This protein binds this small molecule.
Small molecule (SMILES): OC[C@H]1O[C@H](O)[C@@H](O)[C@@H](O)[C@@H]1O

Sequence of chain 1.B:
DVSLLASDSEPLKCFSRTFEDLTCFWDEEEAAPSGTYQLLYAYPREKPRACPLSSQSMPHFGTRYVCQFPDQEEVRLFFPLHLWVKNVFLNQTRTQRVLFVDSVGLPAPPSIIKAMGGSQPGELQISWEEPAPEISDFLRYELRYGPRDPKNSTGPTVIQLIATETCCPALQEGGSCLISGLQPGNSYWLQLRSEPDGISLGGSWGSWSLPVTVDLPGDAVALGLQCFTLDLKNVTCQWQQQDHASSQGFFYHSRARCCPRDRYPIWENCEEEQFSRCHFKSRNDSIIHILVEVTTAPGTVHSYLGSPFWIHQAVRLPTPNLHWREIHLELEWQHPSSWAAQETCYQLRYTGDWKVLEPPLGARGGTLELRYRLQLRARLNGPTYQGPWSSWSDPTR

Binding-site contacts:
Ligand atom C1 contacts residue TRP244 of chain 1.B at 1.5 Å (hydrophobic).
Ligand atom O6 contacts residue ARG232 of chain 1.B at 2.8 Å (salt-bridge).
Ligand atom O2 contacts residue TRP244 of chain 1.B at 3.7 Å.
Ligand atom C4 contacts residue TRP244 of chain 1.B at 3.9 Å (hydrophobic).
Ligand atom C6 contacts residue TRP244 of chain 1.B at 4.4 Å (hydrophobic).
Ligand atom C3 contacts residue TRP244 of chain 1.B at 3.3 Å (hydrophobic).
Ligand atom C1 contacts residue SER243 of chain 1.B at 4.4 Å.
Ligand atom C2 contacts residue TRP244 of chain 1.B at 2.5 Å (hydrophobic).
Ligand atom C6 contacts residue ARG232 of chain 1.B at 4.0 Å.
Ligand atom C5 contacts residue TRP244 of chain 1.B at 3.2 Å (hydrophobic).
Ligand atom C5 contacts residue ARG232 of chain 1.B at 4.3 Å.
Ligand atom O5 contacts residue TRP244 of chain 1.B at 2.4 Å.
Ligand atom O2 contacts residue SER243 of chain 1.B at 3.8 Å.
Ligand atom O5 contacts residue ARG232 of chain 1.B at 3.8 Å.